Binding-site contacts:
Ligand atom C12 contacts residue PRO233 of chain 1.A at 3.6 Å (hydrophobic).
Ligand atom CD contacts residue TYR185 of chain 1.A at 4.0 Å (hydrophobic).
Ligand atom C12 contacts residue VAL103 of chain 1.A at 4.0 Å (hydrophobic).
Ligand atom OE contacts residue LEU231 of chain 1.A at 3.9 Å.
Ligand atom C11 contacts residue VAL103 of chain 1.A at 3.9 Å (hydrophobic).
Ligand atom CC contacts residue GLY187 of chain 1.A at 3.3 Å.
Ligand atom CB contacts residue GLY187 of chain 1.A at 4.0 Å.
Ligand atom C2 contacts residue LEU97 of chain 1.A at 3.9 Å (hydrophobic).
Ligand atom C4 contacts residue LEU97 of chain 1.A at 3.6 Å (hydrophobic).
Ligand atom OE contacts residue PHE224 of chain 1.A at 3.6 Å.
Ligand atom C5 contacts residue TYR178 of chain 1.A at 3.3 Å (hydrophobic).
Ligand atom N3 contacts residue TYR178 of chain 1.A at 3.8 Å.
Ligand atom C11 contacts residue HIS232 of chain 1.A at 3.2 Å.
Ligand atom C15 contacts residue LEU97 of chain 1.A at 3.8 Å (hydrophobic).
Ligand atom C10 contacts residue LEU97 of chain 1.A at 4.0 Å (hydrophobic).
Ligand atom CB contacts residue VAL176 of chain 1.A at 3.5 Å (hydrophobic).
Ligand atom C7 contacts residue TYR185 of chain 1.A at 4.1 Å (hydrophobic).
Ligand atom N14 contacts residue GLU98 of chain 1.A at 3.9 Å.
Ligand atom OE contacts residue TYR185 of chain 1.A at 4.0 Å.
Ligand atom CD contacts residue TRP226 of chain 1.A at 3.8 Å (hydrophobic).
Ligand atom CB contacts residue TYR178 of chain 1.A at 4.0 Å (hydrophobic).
Ligand atom C13 contacts residue GLU98 of chain 1.A at 3.4 Å.
Ligand atom C11 contacts residue TYR315 of chain 1.A at 3.5 Å (hydrophobic).
Ligand atom OE contacts residue VAL103 of chain 1.A at 3.5 Å.
Ligand atom C4 contacts residue TYR178 of chain 1.A at 3.5 Å (hydrophobic).
Ligand atom CD contacts residue TYR178 of chain 1.A at 4.1 Å (hydrophobic).
Ligand atom CC contacts residue VAL176 of chain 1.A at 3.7 Å (hydrophobic).
Ligand atom C6 contacts residue TYR178 of chain 1.A at 3.9 Å (hydrophobic).
Ligand atom CD contacts residue LEU231 of chain 1.A at 4.1 Å (hydrophobic).
Ligand atom N3 contacts residue LEU97 of chain 1.A at 3.5 Å.
Ligand atom CB contacts residue TYR185 of chain 1.A at 3.5 Å (hydrophobic).
Ligand atom N8 contacts residue TYR185 of chain 1.A at 3.5 Å.
Ligand atom C12 contacts residue TYR315 of chain 1.A at 3.6 Å (hydrophobic).
Ligand atom C12 contacts residue HIS232 of chain 1.A at 3.3 Å.
Ligand atom C10 contacts residue VAL103 of chain 1.A at 4.0 Å (hydrophobic).
Ligand atom N14 contacts residue LEU97 of chain 1.A at 4.0 Å.
Ligand atom N14 contacts residue LYS100 of chain 1.A at 4.0 Å.
Ligand atom C9 contacts residue VAL103 of chain 1.A at 3.8 Å (hydrophobic).
Ligand atom C13 contacts residue LYS100 of chain 1.A at 3.8 Å.
Ligand atom CA contacts residue VAL176 of chain 1.A at 3.9 Å (hydrophobic).

The small molecule below binds the protein below.
Small molecule (SMILES): Cc1ccnc2c1NC(=O)c1cccnc1N2C1CC1

Sequence of chain 1.A:
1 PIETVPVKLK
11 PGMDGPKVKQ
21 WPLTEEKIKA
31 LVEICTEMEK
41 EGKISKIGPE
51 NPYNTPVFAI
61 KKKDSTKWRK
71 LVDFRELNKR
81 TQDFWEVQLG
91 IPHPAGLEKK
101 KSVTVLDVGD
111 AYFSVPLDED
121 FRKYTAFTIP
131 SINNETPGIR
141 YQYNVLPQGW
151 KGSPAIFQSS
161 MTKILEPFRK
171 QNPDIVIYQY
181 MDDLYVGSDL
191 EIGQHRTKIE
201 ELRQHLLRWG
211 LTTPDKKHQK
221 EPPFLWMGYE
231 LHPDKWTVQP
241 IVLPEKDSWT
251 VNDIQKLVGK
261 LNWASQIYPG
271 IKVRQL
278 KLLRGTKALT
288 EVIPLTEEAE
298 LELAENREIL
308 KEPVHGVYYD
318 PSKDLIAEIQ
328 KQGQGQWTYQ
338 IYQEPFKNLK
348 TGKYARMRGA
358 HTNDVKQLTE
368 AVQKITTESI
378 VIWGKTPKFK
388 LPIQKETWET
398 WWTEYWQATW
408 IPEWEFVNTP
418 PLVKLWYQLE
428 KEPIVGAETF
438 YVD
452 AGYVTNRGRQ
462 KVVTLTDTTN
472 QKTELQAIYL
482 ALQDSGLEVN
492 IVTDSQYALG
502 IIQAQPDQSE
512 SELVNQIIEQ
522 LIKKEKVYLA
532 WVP